Binding-site contacts:
Ligand atom C6 contacts residue LEU58 of chain 1.A at 4.4 Å (hydrophobic).
Ligand atom C10 contacts residue ILE56 of chain 1.A at 3.6 Å (hydrophobic).
Ligand atom C5 contacts residue VAL41 of chain 1.A at 3.8 Å (hydrophobic).
Ligand atom C2 contacts residue ASN90 of chain 1.A at 4.3 Å.
Ligand atom C6 contacts residue ILE84 of chain 1.A at 3.9 Å (hydrophobic).
Ligand atom CB1 contacts residue LEU87 of chain 2.A at 4.4 Å (hydrophobic).
Ligand atom C10 contacts residue VAL92 of chain 1.A at 3.8 Å (hydrophobic).
Ligand atom C7 contacts residue ILE56 of chain 1.A at 4.2 Å (hydrophobic).
Ligand atom CC1 contacts residue LEU87 of chain 2.A at 3.1 Å (hydrophobic).
Ligand atom C3 contacts residue LEU39 of chain 1.A at 4.0 Å (hydrophobic).
Ligand atom C3 contacts residue MET107 of chain 1.A at 4.4 Å (hydrophobic).
Ligand atom C12 contacts residue VAL92 of chain 1.A at 3.9 Å (hydrophobic).
Ligand atom CC1 contacts residue ASN90 of chain 1.A at 4.0 Å.
Ligand atom C10 contacts residue PHE105 of chain 1.A at 4.1 Å (hydrophobic).
Ligand atom CA1 contacts residue CAT1 of chain 2.B at 3.5 Å.
Ligand atom C4 contacts residue ILE71 of chain 1.A at 3.3 Å (hydrophobic).
Ligand atom C7 contacts residue LEU58 of chain 1.A at 3.8 Å (hydrophobic).
Ligand atom C12 contacts residue LEU54 of chain 1.A at 3.7 Å (hydrophobic).
Ligand atom C9 contacts residue PHE105 of chain 1.A at 3.5 Å (hydrophobic).
Ligand atom C12 contacts residue LEU46 of chain 1.A at 4.3 Å (hydrophobic).
Ligand atom CB1 contacts residue PRO38 of chain 1.A at 3.4 Å (hydrophobic).
Ligand atom C11 contacts residue PHE105 of chain 1.A at 3.7 Å (hydrophobic).
Ligand atom C9 contacts residue VAL43 of chain 1.A at 4.4 Å (hydrophobic).
Ligand atom C8 contacts residue MET107 of chain 1.A at 4.2 Å (hydrophobic).
Ligand atom C12 contacts residue PHE105 of chain 1.A at 4.3 Å (hydrophobic).
Ligand atom C2 contacts residue LEU39 of chain 1.A at 4.3 Å (hydrophobic).
Ligand atom C7 contacts residue ILE71 of chain 1.A at 4.4 Å (hydrophobic).
Ligand atom C9 contacts residue ILE56 of chain 1.A at 3.8 Å (hydrophobic).
Ligand atom C7 contacts residue MET107 of chain 1.A at 4.2 Å (hydrophobic).
Ligand atom C11 contacts residue LEU46 of chain 1.A at 4.2 Å (hydrophobic).
Ligand atom C8 contacts residue ILE56 of chain 1.A at 3.9 Å (hydrophobic).
Ligand atom C6 contacts residue MET107 of chain 1.A at 3.7 Å (hydrophobic).
Ligand atom NE1 contacts residue LEU87 of chain 2.A at 4.3 Å.
Ligand atom C8 contacts residue VAL92 of chain 1.A at 4.0 Å (hydrophobic).
Ligand atom C6 contacts residue ILE71 of chain 1.A at 3.9 Å (hydrophobic).
Ligand atom C8 contacts residue PHE105 of chain 1.A at 3.9 Å (hydrophobic).
Ligand atom C11 contacts residue VAL92 of chain 1.A at 4.2 Å (hydrophobic).
Ligand atom C5 contacts residue ILE71 of chain 1.A at 3.8 Å (hydrophobic).
Ligand atom C5 contacts residue LEU58 of chain 1.A at 4.1 Å (hydrophobic).
Ligand atom C5 contacts residue MET107 of chain 1.A at 3.6 Å (hydrophobic).

The protein below binds the small molecule below.
Small molecule (SMILES): CCCCCCCCCCCC[N+](C)(C)C

Sequence of chain 2.A:
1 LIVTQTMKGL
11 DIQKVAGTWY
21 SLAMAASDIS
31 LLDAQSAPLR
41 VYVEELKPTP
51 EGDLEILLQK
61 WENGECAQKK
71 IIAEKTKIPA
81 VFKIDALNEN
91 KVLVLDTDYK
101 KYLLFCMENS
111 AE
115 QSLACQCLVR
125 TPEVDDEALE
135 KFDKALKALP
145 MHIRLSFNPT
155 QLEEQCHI

Sequence of chain 1.A:
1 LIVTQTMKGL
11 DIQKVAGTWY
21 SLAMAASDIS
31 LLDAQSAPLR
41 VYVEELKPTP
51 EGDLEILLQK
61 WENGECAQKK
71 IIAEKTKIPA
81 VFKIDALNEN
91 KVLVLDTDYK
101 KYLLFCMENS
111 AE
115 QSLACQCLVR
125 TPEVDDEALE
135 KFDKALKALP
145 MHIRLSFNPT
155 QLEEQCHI